Binding-site contacts:
Ligand atom P contacts residue MG1 of chain 1.I at 3.2 Å.
Ligand atom OP1 contacts residue GLY10 of chain 1.B at 3.1 Å.
Ligand atom OP1 contacts residue SER82 of chain 1.B at 3.5 Å.
Ligand atom OP2 contacts residue MG1 of chain 1.J at 3.2 Å.
Ligand atom C4' contacts residue LEU23 of chain 1.B at 3.7 Å (hydrophobic).
Ligand atom O3' contacts residue MG1 of chain 1.I at 2.7 Å.
Ligand atom C4 contacts residue THR54 of chain 1.B at 3.7 Å.
Ligand atom C7 contacts residue PHE221 of chain 1.B at 3.4 Å (hydrophobic).
Ligand atom OP1 contacts residue ASP81 of chain 1.B at 3.0 Å (salt-bridge).
Ligand atom O3' contacts residue SER82 of chain 1.B at 3.4 Å (h-bond).
Ligand atom P contacts residue SER103 of chain 1.B at 3.5 Å.
Ligand atom C6 contacts residue GLY106 of chain 1.B at 3.6 Å.
Ligand atom O4' contacts residue TRP110 of chain 1.B at 3.7 Å.
Ligand atom OP1 contacts residue MG1 of chain 1.I at 2.5 Å.
Ligand atom O2 contacts residue GLY55 of chain 1.B at 3.6 Å.
Ligand atom O2 contacts residue LEU53 of chain 1.B at 3.3 Å (h-bond).
Ligand atom OP1 contacts residue SER103 of chain 1.B at 2.5 Å (h-bond).
Ligand atom C3' contacts residue LEU171 of chain 1.B at 3.6 Å (hydrophobic).
Ligand atom P contacts residue ASP81 of chain 1.B at 3.6 Å.
Ligand atom O3' contacts residue LEU171 of chain 1.B at 2.9 Å (h-bond).
Ligand atom C7 contacts residue SER103 of chain 1.B at 3.5 Å.
Ligand atom C5 contacts residue PHE221 of chain 1.B at 3.4 Å (hydrophobic).
Ligand atom C5' contacts residue THR9 of chain 1.B at 3.5 Å.
Ligand atom OP1 contacts residue PRO172 of chain 1.B at 3.3 Å.
Ligand atom C6 contacts residue PHE221 of chain 1.B at 3.5 Å (hydrophobic).
Ligand atom O3' contacts residue GLY170 of chain 1.B at 3.1 Å.
Ligand atom OP1 contacts residue GLY11 of chain 1.B at 2.7 Å (h-bond).
Ligand atom OP1 contacts residue MG1 of chain 1.J at 2.6 Å.
Ligand atom O2 contacts residue THR54 of chain 1.B at 3.5 Å (h-bond).
Ligand atom C2 contacts residue THR54 of chain 1.B at 3.6 Å.
Ligand atom OP1 contacts residue ASP8 of chain 1.B at 3.5 Å (salt-bridge).
Ligand atom O4 contacts residue THR54 of chain 1.B at 3.7 Å.
Ligand atom N3 contacts residue THR54 of chain 1.B at 2.8 Å (h-bond).
Ligand atom C5' contacts residue ASP81 of chain 1.B at 3.2 Å.
Ligand atom C3' contacts residue PHE221 of chain 1.B at 3.3 Å (hydrophobic).
Ligand atom OP1 contacts residue THR83 of chain 1.B at 3.0 Å (h-bond).
Ligand atom O3' contacts residue ASP81 of chain 1.B at 3.1 Å (salt-bridge).
Ligand atom OP1 contacts residue GLU146 of chain 1.B at 3.7 Å.
Ligand atom OP1 contacts residue ILE102 of chain 1.B at 3.5 Å.
Ligand atom O4' contacts residue GLY106 of chain 1.B at 3.7 Å.

The small molecule below binds the protein below.
Small molecule (SMILES): Cc1cn([C@H]2C[C@H](O[P](=O)(O)OC[C@H]3O[C@@H](n4cc(C)c(=O)[nH]c4=O)C[C@@H]3O[P](=O)(O)OC[C@H]3O[C@@H](n4cc(C)c(=O)[nH]c4=O)C[C@@H]3O[P](=O)(O)OC[C@H]3O[C@@H](n4cc(C)c(=O)[nH]c4=O)C[C@@H]3O)[C@@H](COP(=O)=O)O2)c(=O)[nH]c1=O

Sequence of chain 1.B:
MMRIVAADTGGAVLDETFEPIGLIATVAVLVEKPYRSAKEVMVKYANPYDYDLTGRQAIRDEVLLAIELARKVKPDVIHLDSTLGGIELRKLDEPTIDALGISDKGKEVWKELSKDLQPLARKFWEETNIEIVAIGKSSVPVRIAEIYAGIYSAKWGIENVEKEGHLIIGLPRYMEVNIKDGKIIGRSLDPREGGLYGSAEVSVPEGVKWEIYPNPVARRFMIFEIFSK